Binding-site contacts:
Ligand atom C2 contacts residue ASN181 of chain 1.A at 2.4 Å.
Ligand atom C1 contacts residue SER159 of chain 1.A at 4.3 Å.
Ligand atom C1 contacts residue ASN181 of chain 1.A at 1.4 Å.
Ligand atom O5 contacts residue ASN181 of chain 1.A at 2.4 Å (h-bond).
Ligand atom C8 contacts residue ASN181 of chain 1.A at 4.0 Å.
Ligand atom O7 contacts residue PHE185 of chain 1.A at 3.3 Å.
Ligand atom C3 contacts residue ASN181 of chain 1.A at 3.8 Å.
Ligand atom N2 contacts residue TYR157 of chain 1.A at 4.4 Å.
Ligand atom C1 contacts residue TYR157 of chain 1.A at 4.2 Å (hydrophobic).
Ligand atom C3 contacts residue TYR157 of chain 1.A at 3.5 Å (hydrophobic).
Ligand atom C7 contacts residue TYR157 of chain 1.A at 4.3 Å (hydrophobic).
Ligand atom C7 contacts residue ASN181 of chain 1.A at 2.9 Å.
Ligand atom C7 contacts residue PHE185 of chain 1.A at 4.2 Å (hydrophobic).
Ligand atom N2 contacts residue CYS182 of chain 1.A at 4.0 Å.
Ligand atom O7 contacts residue ASN181 of chain 1.A at 2.8 Å (h-bond).
Ligand atom C6 contacts residue TYR157 of chain 1.A at 4.2 Å (hydrophobic).
Ligand atom N2 contacts residue ASN181 of chain 1.A at 2.9 Å (h-bond).
Ligand atom C7 contacts residue CYS182 of chain 1.A at 4.1 Å (hydrophobic).
Ligand atom C6 contacts residue TYR157 of chain 1.A at 3.9 Å (hydrophobic).
Ligand atom C4 contacts residue TYR157 of chain 1.A at 3.8 Å (hydrophobic).
Ligand atom C8 contacts residue PHE185 of chain 1.A at 4.0 Å (hydrophobic).
Ligand atom C2 contacts residue TYR157 of chain 1.A at 3.5 Å (hydrophobic).
Ligand atom C5 contacts residue TYR157 of chain 1.A at 3.6 Å (hydrophobic).
Ligand atom O5 contacts residue TYR157 of chain 1.A at 3.9 Å.
Ligand atom O6 contacts residue SER159 of chain 1.A at 3.7 Å.
Ligand atom O7 contacts residue TYR157 of chain 1.A at 3.5 Å.
Ligand atom C4 contacts residue ASN181 of chain 1.A at 4.2 Å.
Ligand atom O5 contacts residue TYR157 of chain 1.A at 3.5 Å.
Ligand atom C5 contacts residue TYR157 of chain 1.A at 3.5 Å (hydrophobic).
Ligand atom C8 contacts residue CYS182 of chain 1.A at 3.3 Å (hydrophobic).
Ligand atom O3 contacts residue TYR157 of chain 1.A at 3.8 Å.
Ligand atom C5 contacts residue ASN181 of chain 1.A at 3.7 Å.
Ligand atom C5 contacts residue SER159 of chain 1.A at 4.4 Å.
Ligand atom C1 contacts residue TYR157 of chain 1.A at 3.8 Å (hydrophobic).
Ligand atom O4 contacts residue TYR157 of chain 1.A at 3.6 Å.

The small molecule below binds the protein below.
Small molecule (SMILES): CC(=O)N[C@H]1[C@H](O[C@H]2[C@H](O)[C@@H](NC(C)=O)CO[C@@H]2CO)O[C@H](CO)[C@@H](O[C@@H]2O[C@H](CO)[C@@H](O[C@@H]3O[C@H](CO)[C@@H](O)[C@H](O)[C@H]3NC(C)=O)[C@H](O[C@H]3O[C@H](CO)[C@@H](O)[C@H](O)[C@@H]3O)[C@@H]2O)[C@@H]1O

Sequence of chain 1.A:
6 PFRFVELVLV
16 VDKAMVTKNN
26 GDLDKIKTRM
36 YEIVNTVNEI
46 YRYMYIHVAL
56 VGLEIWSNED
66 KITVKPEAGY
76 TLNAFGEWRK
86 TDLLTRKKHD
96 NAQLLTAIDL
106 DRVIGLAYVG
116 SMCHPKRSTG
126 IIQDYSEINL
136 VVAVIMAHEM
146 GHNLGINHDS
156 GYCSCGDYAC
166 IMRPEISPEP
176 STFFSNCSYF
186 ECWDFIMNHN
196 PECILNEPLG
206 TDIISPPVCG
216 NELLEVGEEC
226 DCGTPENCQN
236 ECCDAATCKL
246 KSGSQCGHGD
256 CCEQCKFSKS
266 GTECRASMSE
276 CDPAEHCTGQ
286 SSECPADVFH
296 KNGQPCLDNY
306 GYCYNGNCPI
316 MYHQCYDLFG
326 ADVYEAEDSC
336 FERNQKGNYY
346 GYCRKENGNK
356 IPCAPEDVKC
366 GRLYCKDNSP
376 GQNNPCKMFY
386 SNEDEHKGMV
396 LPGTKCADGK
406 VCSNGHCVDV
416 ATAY